Sequence of chain 2.A:
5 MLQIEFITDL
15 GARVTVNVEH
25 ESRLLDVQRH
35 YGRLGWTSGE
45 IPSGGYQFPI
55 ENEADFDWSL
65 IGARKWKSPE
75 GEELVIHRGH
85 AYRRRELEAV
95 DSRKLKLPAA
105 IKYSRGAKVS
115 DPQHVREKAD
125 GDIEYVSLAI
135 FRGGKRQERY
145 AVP

A small-molecule ligand and the protein it binds are described below.
Small molecule (SMILES): Cc1cn([C@H]2C[C@H](O[P](=O)(O)OC[C@H]3O[C@@H](n4cc(C)c(=O)[nH]c4=O)C[C@@H]3O[P](=O)(O)OC[C@H]3O[C@@H](n4cc(C)c(=O)[nH]c4=O)C[C@@H]3O[P](=O)(O)OC[C@H]3O[C@@H](n4cc(C)c(=O)[nH]c4=O)C[C@@H]3O)[C@@H](C)O2)c(=O)[nH]c1=O

Sequence of chain 1.A:
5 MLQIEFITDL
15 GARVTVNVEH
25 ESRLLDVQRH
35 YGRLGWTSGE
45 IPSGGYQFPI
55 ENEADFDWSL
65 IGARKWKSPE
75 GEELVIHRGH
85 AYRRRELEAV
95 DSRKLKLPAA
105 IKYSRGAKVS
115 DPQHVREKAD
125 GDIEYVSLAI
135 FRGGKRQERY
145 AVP

Binding-site contacts:
Ligand atom OP1 contacts residue GLY138 of chain 1.E at 3.0 Å (h-bond).
Ligand atom C2' contacts residue ARG68 of chain 1.A at 3.4 Å.
Ligand atom C3' contacts residue DT1 of chain 2.G at 2.6 Å.
Ligand atom O4' contacts residue ARG68 of chain 1.A at 2.8 Å (salt-bridge).
Ligand atom C1' contacts residue ARG68 of chain 1.A at 3.7 Å.
Ligand atom O4' contacts residue ALA85 of chain 1.A at 3.7 Å.
Ligand atom C7 contacts residue TRP70 of chain 1.A at 3.6 Å (hydrophobic).
Ligand atom O3' contacts residue DT1 of chain 2.G at 1.6 Å.
Ligand atom N3 contacts residue ARG87 of chain 1.A at 3.4 Å (salt-bridge).
Ligand atom C2 contacts residue GLN141 of chain 1.E at 3.2 Å.
Ligand atom C2 contacts residue ALA85 of chain 1.A at 3.5 Å (hydrophobic).
Ligand atom C6 contacts residue TRP70 of chain 1.A at 3.3 Å (hydrophobic).
Ligand atom O4 contacts residue ARG87 of chain 1.A at 3.5 Å (salt-bridge).
Ligand atom O3' contacts residue LYS112 of chain 1.A at 3.3 Å (salt-bridge).
Ligand atom C7 contacts residue LYS139 of chain 2.A at 3.7 Å.
Ligand atom C6 contacts residue ARG68 of chain 1.A at 3.6 Å.
Ligand atom C5 contacts residue TRP70 of chain 1.A at 3.2 Å (hydrophobic).
Ligand atom N1 contacts residue ALA85 of chain 1.A at 3.6 Å.
Ligand atom C5' contacts residue GLY83 of chain 1.A at 3.7 Å.
Ligand atom N3 contacts residue GLU55 of chain 2.A at 3.3 Å (salt-bridge).
Ligand atom C2' contacts residue DT1 of chain 2.G at 3.5 Å.
Ligand atom N3 contacts residue TRP70 of chain 1.A at 3.1 Å (h-bond).
Ligand atom O4 contacts residue ARG68 of chain 1.A at 3.7 Å.
Ligand atom N1 contacts residue TRP70 of chain 1.A at 3.4 Å.
Ligand atom C2 contacts residue ARG68 of chain 1.A at 3.7 Å.
Ligand atom O2 contacts residue GLU55 of chain 2.A at 3.0 Å (salt-bridge).
Ligand atom O3' contacts residue GLY138 of chain 1.E at 3.6 Å.
Ligand atom C2 contacts residue GLU55 of chain 2.A at 3.6 Å.
Ligand atom C4 contacts residue ARG68 of chain 1.A at 3.7 Å.
Ligand atom O2 contacts residue ARG68 of chain 1.A at 2.7 Å (salt-bridge).
Ligand atom C4' contacts residue GLY83 of chain 1.A at 3.6 Å.
Ligand atom O2 contacts residue GLN141 of chain 1.E at 2.9 Å (h-bond).
Ligand atom C1' contacts residue TRP70 of chain 1.A at 3.7 Å (hydrophobic).
Ligand atom C4' contacts residue DT1 of chain 2.G at 3.8 Å.
Ligand atom O4 contacts residue LEU78 of chain 1.A at 3.3 Å.
Ligand atom N1 contacts residue ARG68 of chain 1.A at 3.7 Å.
Ligand atom N3 contacts residue GLN141 of chain 1.E at 3.0 Å (h-bond).
Ligand atom O2 contacts residue TRP70 of chain 1.A at 3.4 Å.
Ligand atom C2 contacts residue TRP70 of chain 1.A at 3.4 Å (hydrophobic).
Ligand atom C4 contacts residue TRP70 of chain 1.A at 3.3 Å (hydrophobic).

Sequence of chain 1.E:
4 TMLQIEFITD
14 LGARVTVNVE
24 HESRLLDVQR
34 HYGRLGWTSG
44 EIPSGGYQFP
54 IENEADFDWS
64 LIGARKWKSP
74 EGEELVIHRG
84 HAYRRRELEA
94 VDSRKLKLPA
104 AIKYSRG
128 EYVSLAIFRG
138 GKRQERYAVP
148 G